The protein below binds the small molecule below.
Small molecule (SMILES): CC(=O)N[C@H]1[C@H](O[C@H]2[C@H](O)[C@@H](NC(C)=O)CO[C@@H]2CO)O[C@H](CO)[C@@H](O)[C@@H]1O

Binding-site contacts:
Ligand atom O5 contacts residue ILE281 of chain 1.A at 3.7 Å.
Ligand atom C8 contacts residue MET310 of chain 1.A at 3.9 Å (hydrophobic).
Ligand atom O7 contacts residue THR312 of chain 1.A at 3.8 Å.
Ligand atom N2 contacts residue ASN283 of chain 1.A at 2.8 Å (h-bond).
Ligand atom C6 contacts residue GLU639 of chain 1.A at 4.0 Å.
Ligand atom C1 contacts residue ASN283 of chain 1.A at 1.4 Å.
Ligand atom N2 contacts residue SER311 of chain 1.A at 4.3 Å.
Ligand atom O6 contacts residue GLU639 of chain 1.A at 4.1 Å.
Ligand atom O6 contacts residue ASP640 of chain 1.A at 3.6 Å (salt-bridge).
Ligand atom C4 contacts residue ASN283 of chain 1.A at 4.2 Å.
Ligand atom C5 contacts residue ASN283 of chain 1.A at 3.6 Å.
Ligand atom O5 contacts residue ASN283 of chain 1.A at 2.3 Å (h-bond).
Ligand atom C7 contacts residue SER311 of chain 1.A at 3.5 Å.
Ligand atom C5 contacts residue ILE281 of chain 1.A at 4.0 Å (hydrophobic).
Ligand atom O6 contacts residue ARG558 of chain 1.A at 3.8 Å.
Ligand atom C1 contacts residue ILE281 of chain 1.A at 3.7 Å (hydrophobic).
Ligand atom O7 contacts residue SER311 of chain 1.A at 3.1 Å (h-bond).
Ligand atom C2 contacts residue ASN283 of chain 1.A at 2.3 Å.
Ligand atom C7 contacts residue ASN283 of chain 1.A at 3.5 Å.
Ligand atom C8 contacts residue ASN283 of chain 1.A at 3.9 Å.
Ligand atom O7 contacts residue ASN283 of chain 1.A at 3.9 Å.
Ligand atom C6 contacts residue ARG558 of chain 1.A at 3.9 Å.
Ligand atom C3 contacts residue ASN283 of chain 1.A at 3.7 Å.
Ligand atom C8 contacts residue SER311 of chain 1.A at 3.7 Å.

Sequence of chain 1.A:
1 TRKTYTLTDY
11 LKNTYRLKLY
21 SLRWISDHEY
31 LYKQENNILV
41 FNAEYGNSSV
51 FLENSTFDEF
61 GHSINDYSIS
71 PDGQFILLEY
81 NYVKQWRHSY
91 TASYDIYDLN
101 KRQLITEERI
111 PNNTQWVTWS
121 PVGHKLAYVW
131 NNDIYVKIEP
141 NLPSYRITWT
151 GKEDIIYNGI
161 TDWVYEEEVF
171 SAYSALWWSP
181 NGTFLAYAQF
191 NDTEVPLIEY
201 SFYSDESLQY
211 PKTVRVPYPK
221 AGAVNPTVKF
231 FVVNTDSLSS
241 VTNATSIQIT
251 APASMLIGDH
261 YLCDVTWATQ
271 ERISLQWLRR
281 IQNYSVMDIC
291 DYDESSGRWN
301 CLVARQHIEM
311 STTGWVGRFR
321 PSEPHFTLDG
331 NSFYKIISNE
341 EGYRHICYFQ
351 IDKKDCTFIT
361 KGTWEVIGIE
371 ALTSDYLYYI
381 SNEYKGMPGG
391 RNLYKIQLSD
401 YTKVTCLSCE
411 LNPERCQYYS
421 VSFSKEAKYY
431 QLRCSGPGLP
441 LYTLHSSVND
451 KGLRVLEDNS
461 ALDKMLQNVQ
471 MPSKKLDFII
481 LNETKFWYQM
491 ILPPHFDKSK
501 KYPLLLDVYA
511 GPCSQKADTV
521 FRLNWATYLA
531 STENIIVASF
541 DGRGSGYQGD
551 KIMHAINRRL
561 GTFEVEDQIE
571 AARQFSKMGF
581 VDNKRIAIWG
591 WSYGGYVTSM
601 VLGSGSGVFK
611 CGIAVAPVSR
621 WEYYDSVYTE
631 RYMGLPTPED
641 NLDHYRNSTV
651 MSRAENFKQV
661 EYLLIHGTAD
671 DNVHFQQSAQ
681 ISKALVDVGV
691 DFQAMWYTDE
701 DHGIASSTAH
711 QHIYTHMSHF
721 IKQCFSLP